The protein below binds the small molecule below.
Small molecule (SMILES): CC(=O)N[C@@H]1[C@@H](O)[C@H](O)[C@@H](CO)O[C@H]1O

Binding-site contacts:
Ligand atom C2 contacts residue ASN616 of chain 1.C at 2.5 Å.
Ligand atom C7 contacts residue THR618 of chain 1.C at 3.5 Å.
Ligand atom C2 contacts residue THR618 of chain 1.C at 4.3 Å.
Ligand atom O7 contacts residue THR618 of chain 1.C at 3.5 Å.
Ligand atom C7 contacts residue ASN616 of chain 1.C at 4.1 Å.
Ligand atom O6 contacts residue ASN616 of chain 1.C at 4.1 Å.
Ligand atom O5 contacts residue ASN616 of chain 1.C at 2.4 Å (h-bond).
Ligand atom C4 contacts residue ASN616 of chain 1.C at 4.2 Å.
Ligand atom C8 contacts residue THR618 of chain 1.C at 4.0 Å.
Ligand atom C3 contacts residue ASN616 of chain 1.C at 3.8 Å.
Ligand atom C1 contacts residue ASN616 of chain 1.C at 1.4 Å.
Ligand atom N2 contacts residue THR618 of chain 1.C at 3.9 Å.
Ligand atom C5 contacts residue ASN616 of chain 1.C at 3.7 Å.
Ligand atom N2 contacts residue ASN616 of chain 1.C at 2.9 Å (h-bond).
Ligand atom C6 contacts residue ASN616 of chain 1.C at 4.3 Å.

Sequence of chain 1.C:
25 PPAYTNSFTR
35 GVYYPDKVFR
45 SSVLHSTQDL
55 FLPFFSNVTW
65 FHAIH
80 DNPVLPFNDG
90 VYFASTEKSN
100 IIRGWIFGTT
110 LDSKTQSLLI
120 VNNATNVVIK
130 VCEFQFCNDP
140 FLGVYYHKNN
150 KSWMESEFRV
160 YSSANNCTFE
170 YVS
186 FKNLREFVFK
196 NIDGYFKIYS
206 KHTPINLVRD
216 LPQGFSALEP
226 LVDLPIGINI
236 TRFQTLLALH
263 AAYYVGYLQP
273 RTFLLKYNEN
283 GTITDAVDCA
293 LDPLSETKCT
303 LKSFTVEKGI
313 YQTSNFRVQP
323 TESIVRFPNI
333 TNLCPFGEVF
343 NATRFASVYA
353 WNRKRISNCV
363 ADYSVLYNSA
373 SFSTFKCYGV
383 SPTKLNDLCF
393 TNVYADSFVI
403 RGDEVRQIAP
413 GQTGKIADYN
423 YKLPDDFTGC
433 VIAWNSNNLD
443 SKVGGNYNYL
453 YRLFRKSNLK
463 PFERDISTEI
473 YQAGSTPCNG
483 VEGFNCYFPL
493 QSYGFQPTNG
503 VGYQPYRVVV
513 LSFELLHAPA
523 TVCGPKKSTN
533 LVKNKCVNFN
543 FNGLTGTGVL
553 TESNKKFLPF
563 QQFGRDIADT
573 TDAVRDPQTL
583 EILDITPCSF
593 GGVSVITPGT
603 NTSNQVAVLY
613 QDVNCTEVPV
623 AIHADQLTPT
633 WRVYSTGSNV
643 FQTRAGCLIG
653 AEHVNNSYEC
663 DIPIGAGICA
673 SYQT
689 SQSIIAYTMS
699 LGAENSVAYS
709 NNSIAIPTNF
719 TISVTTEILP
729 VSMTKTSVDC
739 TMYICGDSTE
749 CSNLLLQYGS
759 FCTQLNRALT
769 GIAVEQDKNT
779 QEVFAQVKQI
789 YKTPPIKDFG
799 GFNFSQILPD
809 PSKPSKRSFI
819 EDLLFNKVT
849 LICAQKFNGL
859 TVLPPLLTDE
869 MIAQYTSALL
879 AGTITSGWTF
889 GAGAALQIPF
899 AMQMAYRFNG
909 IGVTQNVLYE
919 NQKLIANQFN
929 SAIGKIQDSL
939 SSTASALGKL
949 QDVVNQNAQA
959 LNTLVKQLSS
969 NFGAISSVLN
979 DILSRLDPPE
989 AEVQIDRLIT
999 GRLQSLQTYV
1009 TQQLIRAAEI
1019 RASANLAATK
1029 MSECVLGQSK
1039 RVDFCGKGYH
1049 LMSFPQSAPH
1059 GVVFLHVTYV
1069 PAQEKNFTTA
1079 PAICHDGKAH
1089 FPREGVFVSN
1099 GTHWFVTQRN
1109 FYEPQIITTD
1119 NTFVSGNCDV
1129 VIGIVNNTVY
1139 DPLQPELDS